Binding-site contacts:
Ligand atom C1 contacts residue SER23 of chain 1.B at 3.3 Å.
Ligand atom C2 contacts residue CA1 of chain 1.M at 3.3 Å.
Ligand atom O6 contacts residue THR99 of chain 1.B at 3.4 Å (h-bond).
Ligand atom C6 contacts residue ASP100 of chain 1.B at 3.6 Å.
Ligand atom O4 contacts residue ASN22 of chain 1.B at 3.0 Å (h-bond).
Ligand atom O3 contacts residue ASP100 of chain 1.B at 2.5 Å (salt-bridge).
Ligand atom O2 contacts residue ASP105 of chain 1.B at 3.1 Å (salt-bridge).
Ligand atom C6 contacts residue SER24 of chain 1.B at 3.6 Å.
Ligand atom O2 contacts residue ASP97 of chain 1.B at 2.7 Å (salt-bridge).
Ligand atom C2 contacts residue ASP97 of chain 1.B at 3.8 Å.
Ligand atom O4 contacts residue GLY115 of chain 1.D at 2.5 Å (h-bond).
Ligand atom C4 contacts residue GLY115 of chain 1.D at 3.4 Å.
Ligand atom C1 contacts residue ASP97 of chain 1.B at 3.5 Å.
Ligand atom O6 contacts residue ASP100 of chain 1.B at 3.4 Å.
Ligand atom O4 contacts residue GOL1 of chain 1.O at 3.4 Å.
Ligand atom C3 contacts residue ASP105 of chain 1.B at 3.7 Å.
Ligand atom O3 contacts residue CA1 of chain 1.M at 2.5 Å.
Ligand atom O5 contacts residue SER23 of chain 1.B at 3.4 Å (h-bond).
Ligand atom C2 contacts residue CA1 of chain 1.N at 3.7 Å.
Ligand atom O4 contacts residue SER23 of chain 1.B at 3.4 Å.
Ligand atom C6 contacts residue GOL1 of chain 1.O at 3.7 Å.
Ligand atom O2 contacts residue ASP97 of chain 1.B at 2.6 Å (salt-bridge).
Ligand atom C3 contacts residue CA1 of chain 1.N at 3.4 Å.
Ligand atom O3 contacts residue ASP102 of chain 1.B at 3.0 Å (salt-bridge).
Ligand atom O5 contacts residue SER24 of chain 1.B at 3.0 Å (h-bond).
Ligand atom C3 contacts residue SER24 of chain 1.B at 3.6 Å.
Ligand atom O2 contacts residue ASP100 of chain 1.B at 3.7 Å.
Ligand atom O2 contacts residue CA1 of chain 1.M at 2.5 Å.
Ligand atom C2 contacts residue SER23 of chain 1.B at 3.7 Å.
Ligand atom O2 contacts residue GLY98 of chain 1.B at 3.7 Å.
Ligand atom C3 contacts residue CA1 of chain 1.M at 3.4 Å.
Ligand atom O4 contacts residue SER24 of chain 1.B at 3.8 Å.
Ligand atom O2 contacts residue GLU96 of chain 1.B at 3.4 Å (salt-bridge).
Ligand atom O4 contacts residue CA1 of chain 1.N at 2.5 Å.
Ligand atom C4 contacts residue CA1 of chain 1.N at 3.4 Å.
Ligand atom O3 contacts residue ASP105 of chain 1.B at 3.0 Å (salt-bridge).
Ligand atom C2 contacts residue ASP97 of chain 1.B at 3.4 Å.
Ligand atom C2 contacts residue ASP105 of chain 1.B at 3.2 Å.
Ligand atom C3 contacts residue ASP100 of chain 1.B at 3.2 Å.
Ligand atom O3 contacts residue CA1 of chain 1.N at 2.5 Å.

The protein below binds the small molecule below.
Small molecule (SMILES): CC(=O)N[C@H]1[C@H](O[C@H]2[C@@H](O)[C@@H](CO)O[C@@H](O[C@H]3[C@H](O[C@@H]4O[C@@H](C)[C@@H](O)[C@@H](O)[C@@H]4O)[C@@H](O)[C@H](O)O[C@@H]3CO)[C@@H]2O)O[C@H](CO)[C@@H](O[C@@H]2O[C@H](CO)[C@H](O)[C@H](O)[C@H]2O)[C@@H]1O

Sequence of chain 1.B:
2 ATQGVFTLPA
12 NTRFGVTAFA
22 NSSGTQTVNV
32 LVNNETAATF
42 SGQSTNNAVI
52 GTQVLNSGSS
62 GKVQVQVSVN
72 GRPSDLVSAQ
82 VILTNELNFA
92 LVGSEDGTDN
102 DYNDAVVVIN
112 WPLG

Sequence of chain 1.D:
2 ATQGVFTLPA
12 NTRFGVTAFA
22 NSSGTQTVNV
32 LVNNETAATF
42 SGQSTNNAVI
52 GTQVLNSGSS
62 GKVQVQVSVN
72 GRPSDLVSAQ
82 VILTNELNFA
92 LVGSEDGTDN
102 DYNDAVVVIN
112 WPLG